Binding-site contacts:
Ligand atom C2 contacts residue THR156 of chain 53.E at 3.9 Å.
Ligand atom O5 contacts residue ASN154 of chain 53.E at 3.8 Å.
Ligand atom C8 contacts residue THR156 of chain 53.E at 3.7 Å.
Ligand atom C2 contacts residue ASN154 of chain 53.E at 4.1 Å.
Ligand atom O7 contacts residue THR156 of chain 53.E at 4.5 Å.
Ligand atom C7 contacts residue ASN154 of chain 53.E at 3.7 Å.
Ligand atom C7 contacts residue THR156 of chain 53.E at 3.6 Å.
Ligand atom N2 contacts residue THR156 of chain 53.E at 3.2 Å.
Ligand atom C1 contacts residue ASN154 of chain 53.E at 3.1 Å.
Ligand atom O7 contacts residue ASN154 of chain 53.E at 3.2 Å (h-bond).
Ligand atom C1 contacts residue THR156 of chain 53.E at 3.6 Å.
Ligand atom O5 contacts residue MET151 of chain 53.E at 4.2 Å.
Ligand atom O6 contacts residue MET151 of chain 53.E at 3.5 Å.
Ligand atom C3 contacts residue THR156 of chain 53.E at 4.4 Å.
Ligand atom N2 contacts residue ASN154 of chain 53.E at 4.0 Å.
Ligand atom C8 contacts residue ASN154 of chain 53.E at 4.5 Å.

Sequence of chain 53.E:
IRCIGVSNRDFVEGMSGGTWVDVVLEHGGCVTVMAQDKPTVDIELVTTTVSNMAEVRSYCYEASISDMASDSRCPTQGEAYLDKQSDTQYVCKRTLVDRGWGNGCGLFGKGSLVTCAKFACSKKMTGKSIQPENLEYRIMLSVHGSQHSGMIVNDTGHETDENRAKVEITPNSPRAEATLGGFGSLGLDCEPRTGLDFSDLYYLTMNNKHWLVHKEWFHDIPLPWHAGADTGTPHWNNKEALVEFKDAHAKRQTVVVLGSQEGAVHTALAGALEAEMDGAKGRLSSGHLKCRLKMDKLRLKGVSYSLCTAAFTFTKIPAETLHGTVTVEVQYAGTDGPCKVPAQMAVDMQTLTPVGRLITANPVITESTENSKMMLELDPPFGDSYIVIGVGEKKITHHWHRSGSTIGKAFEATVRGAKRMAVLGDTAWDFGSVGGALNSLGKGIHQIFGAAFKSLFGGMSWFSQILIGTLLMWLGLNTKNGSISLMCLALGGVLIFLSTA

A small-molecule ligand and the protein it binds are described below.
Small molecule (SMILES): CC(=O)N[C@H]1[C@H](O[C@H]2[C@H](O)[C@@H](NC(C)=O)CO[C@@H]2CO)O[C@H](CO)[C@@H](O)[C@@H]1O